This small molecule binds to this protein.
Small molecule (SMILES): Cc1cc2cn(-c3cccc(C(=O)N/N=C/c4ccco4)c3)cc2cc1C

Sequence of chain 1.A:
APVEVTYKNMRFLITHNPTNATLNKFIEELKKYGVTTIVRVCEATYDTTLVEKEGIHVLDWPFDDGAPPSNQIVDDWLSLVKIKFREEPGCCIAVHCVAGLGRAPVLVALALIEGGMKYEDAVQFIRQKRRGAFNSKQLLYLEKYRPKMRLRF

Binding-site contacts:
Ligand atom C12 contacts residue TYR11 of chain 1.A at 3.3 Å (hydrophobic).
Ligand atom C18 contacts residue ARG156 of chain 1.A at 3.4 Å.
Ligand atom N3 contacts residue ASN13 of chain 1.A at 4.0 Å.
Ligand atom C11 contacts residue LYS12 of chain 1.A at 3.9 Å.
Ligand atom C12 contacts residue LYS12 of chain 1.A at 3.9 Å.
Ligand atom C7 contacts residue TYR11 of chain 1.A at 3.6 Å (hydrophobic).
Ligand atom C13 contacts residue TYR11 of chain 1.A at 3.2 Å (hydrophobic).
Ligand atom C14 contacts residue TYR11 of chain 1.A at 3.1 Å (hydrophobic).
Ligand atom N1 contacts residue TYR11 of chain 1.A at 3.9 Å.
Ligand atom C21 contacts residue MET121 of chain 1.A at 3.5 Å (hydrophobic).
Ligand atom N3 contacts residue LYS12 of chain 1.A at 3.3 Å.
Ligand atom C4 contacts residue PHE129 of chain 1.A at 3.8 Å (hydrophobic).
Ligand atom C3 contacts residue MET121 of chain 1.A at 3.9 Å (hydrophobic).
Ligand atom N2 contacts residue LYS12 of chain 1.A at 3.7 Å.
Ligand atom C17 contacts residue ASN13 of chain 1.A at 3.1 Å.
Ligand atom C2 contacts residue MET121 of chain 1.A at 4.4 Å (hydrophobic).
Ligand atom C19 contacts residue ARG156 of chain 1.A at 3.9 Å.
Ligand atom C18 contacts residue LYS12 of chain 1.A at 4.2 Å.
Ligand atom C3 contacts residue PHE129 of chain 1.A at 4.2 Å (hydrophobic).
Ligand atom C15 contacts residue TYR11 of chain 1.A at 4.3 Å (hydrophobic).
Ligand atom C10 contacts residue LYS12 of chain 1.A at 4.2 Å.
Ligand atom C21 contacts residue PHE129 of chain 1.A at 3.4 Å (hydrophobic).
Ligand atom C15 contacts residue LYS12 of chain 1.A at 3.6 Å.
Ligand atom O2 contacts residue ARG156 of chain 1.A at 4.4 Å.
Ligand atom O2 contacts residue LYS12 of chain 1.A at 3.3 Å.
Ligand atom C13 contacts residue LYS12 of chain 1.A at 4.3 Å.
Ligand atom C19 contacts residue ASN13 of chain 1.A at 3.2 Å.
Ligand atom C5 contacts residue TYR11 of chain 1.A at 4.1 Å (hydrophobic).
Ligand atom O2 contacts residue ASN13 of chain 1.A at 3.1 Å (h-bond).
Ligand atom C17 contacts residue LYS12 of chain 1.A at 4.1 Å.
Ligand atom C6 contacts residue TYR11 of chain 1.A at 4.2 Å (hydrophobic).
Ligand atom C11 contacts residue TYR11 of chain 1.A at 3.4 Å (hydrophobic).
Ligand atom C16 contacts residue ASN13 of chain 1.A at 3.8 Å.
Ligand atom C20 contacts residue ASN13 of chain 1.A at 3.2 Å.
Ligand atom C18 contacts residue ASN13 of chain 1.A at 3.1 Å.
Ligand atom C9 contacts residue TYR11 of chain 1.A at 3.2 Å (hydrophobic).
Ligand atom C8 contacts residue TYR11 of chain 1.A at 4.1 Å (hydrophobic).
Ligand atom O1 contacts residue LYS12 of chain 1.A at 3.2 Å.
Ligand atom C16 contacts residue LYS12 of chain 1.A at 4.1 Å.
Ligand atom C10 contacts residue TYR11 of chain 1.A at 3.4 Å (hydrophobic).